Sequence of chain 1.B:
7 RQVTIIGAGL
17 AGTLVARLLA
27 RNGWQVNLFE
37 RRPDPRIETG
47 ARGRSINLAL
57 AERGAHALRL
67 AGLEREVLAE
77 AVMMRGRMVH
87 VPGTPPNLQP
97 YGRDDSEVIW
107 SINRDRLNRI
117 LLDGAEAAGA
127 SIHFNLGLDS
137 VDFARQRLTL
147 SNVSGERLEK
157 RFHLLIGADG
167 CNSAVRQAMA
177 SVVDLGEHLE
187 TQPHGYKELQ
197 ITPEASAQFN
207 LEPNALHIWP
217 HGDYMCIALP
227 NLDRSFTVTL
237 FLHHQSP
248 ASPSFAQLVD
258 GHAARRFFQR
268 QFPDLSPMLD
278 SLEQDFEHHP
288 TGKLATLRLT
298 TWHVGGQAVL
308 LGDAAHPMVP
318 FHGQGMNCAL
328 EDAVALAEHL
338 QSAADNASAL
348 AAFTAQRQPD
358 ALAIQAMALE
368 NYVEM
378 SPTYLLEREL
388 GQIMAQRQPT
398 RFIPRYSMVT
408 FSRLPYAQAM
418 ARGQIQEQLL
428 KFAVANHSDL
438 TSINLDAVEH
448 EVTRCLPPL

Binding-site contacts:
Ligand atom CL7 contacts residue PHE237 of chain 1.B at 3.4 Å.
Ligand atom C10 contacts residue ASN368 of chain 1.B at 3.7 Å.
Ligand atom CL7 contacts residue PRO317 of chain 1.B at 3.2 Å.
Ligand atom C10 contacts residue PHE318 of chain 1.B at 3.1 Å (hydrophobic).
Ligand atom C05 contacts residue PRO317 of chain 1.B at 3.8 Å (hydrophobic).
Ligand atom O17 contacts residue TYR97 of chain 1.B at 3.3 Å.
Ligand atom O18 contacts residue TYR403 of chain 1.B at 3.5 Å (h-bond).
Ligand atom O17 contacts residue ARG83 of chain 1.B at 3.2 Å.
Ligand atom C04 contacts residue FAD1 of chain 1.D at 3.3 Å.
Ligand atom C24 contacts residue ASN368 of chain 1.B at 3.4 Å.
Ligand atom O17 contacts residue TYR403 of chain 1.B at 3.8 Å.
Ligand atom C22 contacts residue GLU371 of chain 1.B at 3.2 Å.
Ligand atom C08 contacts residue ILE223 of chain 1.B at 3.4 Å (hydrophobic).
Ligand atom C08 contacts residue PRO317 of chain 1.B at 3.3 Å (hydrophobic).
Ligand atom C16 contacts residue TYR403 of chain 1.B at 3.4 Å (hydrophobic).
Ligand atom C23 contacts residue ASN368 of chain 1.B at 3.5 Å.
Ligand atom C20 contacts residue ILE214 of chain 1.B at 3.8 Å (hydrophobic).
Ligand atom C19 contacts residue ARG83 of chain 1.B at 3.3 Å.
Ligand atom C06 contacts residue PRO317 of chain 1.B at 3.1 Å (hydrophobic).
Ligand atom C03 contacts residue ILE223 of chain 1.B at 3.6 Å (hydrophobic).
Ligand atom C04 contacts residue GLY320 of chain 1.B at 3.7 Å.
Ligand atom C01 contacts residue HIS319 of chain 1.B at 3.6 Å.
Ligand atom C09 contacts residue PHE318 of chain 1.B at 3.6 Å (hydrophobic).
Ligand atom O13 contacts residue TYR403 of chain 1.B at 2.3 Å (h-bond).
Ligand atom C12 contacts residue TYR403 of chain 1.B at 3.4 Å (hydrophobic).
Ligand atom C01 contacts residue GLY320 of chain 1.B at 3.7 Å.
Ligand atom C01 contacts residue ALA55 of chain 1.B at 3.7 Å (hydrophobic).
Ligand atom C22 contacts residue ARG83 of chain 1.B at 3.4 Å.
Ligand atom C21 contacts residue ARG83 of chain 1.B at 3.4 Å.
Ligand atom C23 contacts residue GLU371 of chain 1.B at 3.1 Å.
Ligand atom C20 contacts residue ARG83 of chain 1.B at 3.4 Å.
Ligand atom C06 contacts residue ILE223 of chain 1.B at 3.6 Å (hydrophobic).
Ligand atom C11 contacts residue HIS319 of chain 1.B at 3.8 Å.
Ligand atom C21 contacts residue MET372 of chain 1.B at 3.7 Å (hydrophobic).
Ligand atom O18 contacts residue TYR97 of chain 1.B at 3.0 Å (h-bond).
Ligand atom C16 contacts residue TYR97 of chain 1.B at 3.8 Å (hydrophobic).
Ligand atom C09 contacts residue ILE223 of chain 1.B at 3.4 Å (hydrophobic).
Ligand atom N02 contacts residue LEU212 of chain 1.B at 3.7 Å.
Ligand atom C05 contacts residue FAD1 of chain 1.D at 3.4 Å.
Ligand atom C15 contacts residue TYR403 of chain 1.B at 3.5 Å (hydrophobic).

The protein below binds the small molecule below.
Small molecule (SMILES): CN1c2ccc(Cl)cc2C[C@@H]1C(=O)N[C@@H](C(=O)O)C1CCCCC1